Sequence of chain 1.B:
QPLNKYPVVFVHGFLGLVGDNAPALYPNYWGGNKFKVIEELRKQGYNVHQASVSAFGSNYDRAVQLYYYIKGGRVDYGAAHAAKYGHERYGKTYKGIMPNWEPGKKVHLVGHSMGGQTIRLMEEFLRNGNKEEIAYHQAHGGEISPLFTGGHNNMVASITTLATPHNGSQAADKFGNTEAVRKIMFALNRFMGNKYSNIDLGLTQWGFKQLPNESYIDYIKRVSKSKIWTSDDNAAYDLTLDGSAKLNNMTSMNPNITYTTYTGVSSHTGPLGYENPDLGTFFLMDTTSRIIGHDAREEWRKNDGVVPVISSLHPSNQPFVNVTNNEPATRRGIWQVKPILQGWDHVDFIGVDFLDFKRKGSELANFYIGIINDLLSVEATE

A small-molecule ligand and the protein it binds are described below.
Small molecule (SMILES): CCCCCCCC(=O)O

Binding-site contacts:
Ligand atom C1 contacts residue 6NA1 of chain 1.HA at 3.5 Å.
Ligand atom C2 contacts residue TYR213 of chain 1.B at 3.6 Å (hydrophobic).
Ligand atom O2 contacts residue 6NA1 of chain 1.HA at 2.7 Å.
Ligand atom C3 contacts residue 6NA1 of chain 1.HA at 3.8 Å.
Ligand atom O2 contacts residue LYS212 of chain 1.B at 4.1 Å.
Ligand atom C4 contacts residue 6NA1 of chain 1.HA at 4.2 Å.
Ligand atom C3 contacts residue TYR213 of chain 1.B at 4.4 Å (hydrophobic).
Ligand atom O1 contacts residue LYS212 of chain 1.B at 4.3 Å.
Ligand atom C5 contacts residue 6NA1 of chain 1.HA at 4.2 Å.
Ligand atom C4 contacts residue TYR213 of chain 1.B at 4.0 Å (hydrophobic).
Ligand atom C6 contacts residue 6NA1 of chain 1.HA at 4.2 Å.
Ligand atom C2 contacts residue 6NA1 of chain 1.HA at 3.7 Å.
Ligand atom C1 contacts residue LYS212 of chain 1.B at 4.3 Å.